A protein and the small-molecule ligand that binds it are described below.
Small molecule (SMILES): CC(=O)N[C@@H]1[C@@H](O)[C@H](O)[C@@H](CO)O[C@H]1O

Binding-site contacts:
Ligand atom C1 contacts residue ASN200 of chain 1.A at 1.4 Å.
Ligand atom C2 contacts residue ASN200 of chain 1.A at 2.5 Å.
Ligand atom C6 contacts residue THR281 of chain 1.A at 3.5 Å.
Ligand atom C7 contacts residue HIS198 of chain 1.A at 3.8 Å.
Ligand atom O5 contacts residue NAG1 of chain 1.M at 4.3 Å.
Ligand atom C1 contacts residue THR281 of chain 1.A at 4.1 Å.
Ligand atom C2 contacts residue HIS198 of chain 1.A at 4.0 Å.
Ligand atom O4 contacts residue NAG1 of chain 1.M at 4.4 Å.
Ligand atom O5 contacts residue ASN200 of chain 1.A at 2.4 Å (h-bond).
Ligand atom C2 contacts residue NAG1 of chain 1.M at 4.4 Å.
Ligand atom N2 contacts residue HIS198 of chain 1.A at 3.1 Å (h-bond).
Ligand atom N2 contacts residue ASN200 of chain 1.A at 2.9 Å (h-bond).
Ligand atom O6 contacts residue THR281 of chain 1.A at 4.2 Å.
Ligand atom O7 contacts residue NAG1 of chain 1.M at 4.1 Å.
Ligand atom C4 contacts residue ASN200 of chain 1.A at 4.2 Å.
Ligand atom C1 contacts residue NAG1 of chain 1.M at 4.3 Å.
Ligand atom C8 contacts residue HIS198 of chain 1.A at 3.6 Å.
Ligand atom O6 contacts residue NAG1 of chain 1.M at 3.1 Å.
Ligand atom O5 contacts residue ASN279 of chain 1.A at 4.1 Å.
Ligand atom C5 contacts residue ASN200 of chain 1.A at 3.7 Å.
Ligand atom C6 contacts residue NAG1 of chain 1.M at 4.0 Å.
Ligand atom C7 contacts residue ASN200 of chain 1.A at 4.0 Å.
Ligand atom O6 contacts residue ASN279 of chain 1.A at 2.9 Å (h-bond).
Ligand atom C6 contacts residue ASN279 of chain 1.A at 4.2 Å.
Ligand atom C3 contacts residue ASN200 of chain 1.A at 3.8 Å.
Ligand atom C8 contacts residue ILE181 of chain 1.A at 3.6 Å (hydrophobic).
Ligand atom O5 contacts residue THR281 of chain 1.A at 3.5 Å (h-bond).
Ligand atom C3 contacts residue HIS198 of chain 1.A at 4.5 Å.
Ligand atom C5 contacts residue THR281 of chain 1.A at 3.5 Å.
Ligand atom C1 contacts residue HIS198 of chain 1.A at 4.1 Å.
Ligand atom C5 contacts residue NAG1 of chain 1.M at 4.2 Å.
Ligand atom C4 contacts residue NAG1 of chain 1.M at 3.7 Å.

Sequence of chain 1.A:
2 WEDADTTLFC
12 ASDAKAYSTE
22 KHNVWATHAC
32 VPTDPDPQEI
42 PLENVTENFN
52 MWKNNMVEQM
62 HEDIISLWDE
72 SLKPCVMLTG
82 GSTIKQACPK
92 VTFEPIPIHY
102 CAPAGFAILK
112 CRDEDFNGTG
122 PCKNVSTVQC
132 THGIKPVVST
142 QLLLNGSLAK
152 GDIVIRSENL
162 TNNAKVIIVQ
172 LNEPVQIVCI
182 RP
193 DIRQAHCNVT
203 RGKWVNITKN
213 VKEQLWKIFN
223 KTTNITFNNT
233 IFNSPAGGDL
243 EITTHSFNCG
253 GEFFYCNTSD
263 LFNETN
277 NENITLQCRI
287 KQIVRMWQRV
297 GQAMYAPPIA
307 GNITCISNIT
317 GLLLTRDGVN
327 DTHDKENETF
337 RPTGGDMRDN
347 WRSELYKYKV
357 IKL